A protein and the small-molecule ligand that binds it are described below.
Small molecule (SMILES): NCC(=O)O

Sequence of chain 4.B:
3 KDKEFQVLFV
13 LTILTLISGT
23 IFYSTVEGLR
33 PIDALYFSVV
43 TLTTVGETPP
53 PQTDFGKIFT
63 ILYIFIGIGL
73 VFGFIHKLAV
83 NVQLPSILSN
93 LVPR

Sequence of chain 3.B:
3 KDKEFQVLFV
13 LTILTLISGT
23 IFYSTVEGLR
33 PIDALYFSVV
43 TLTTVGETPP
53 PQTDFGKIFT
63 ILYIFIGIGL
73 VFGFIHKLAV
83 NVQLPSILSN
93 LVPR

Binding-site contacts:
Ligand atom OXT contacts residue LEU64 of chain 3.B at 4.2 Å.
Ligand atom C contacts residue PHE67 of chain 3.B at 4.2 Å (hydrophobic).
Ligand atom N contacts residue PHE76 of chain 4.B at 3.8 Å.
Ligand atom N contacts residue PHE67 of chain 3.B at 3.6 Å.
Ligand atom OXT contacts residue ILE68 of chain 3.B at 4.3 Å.
Ligand atom OXT contacts residue PHE67 of chain 3.B at 3.6 Å.
Ligand atom CA contacts residue PHE11 of chain 4.B at 4.2 Å (hydrophobic).